Binding-site contacts:
Ligand atom C11 contacts residue TYR185 of chain 1.A at 3.0 Å (hydrophobic).
Ligand atom O4 contacts residue TYR185 of chain 1.A at 3.6 Å.
Ligand atom C16 contacts residue PHE149 of chain 1.A at 3.9 Å (hydrophobic).
Ligand atom O6 contacts residue ASP140 of chain 1.A at 3.7 Å.
Ligand atom C23 contacts residue ILE194 of chain 1.A at 3.8 Å (hydrophobic).
Ligand atom C4 contacts residue TYR185 of chain 1.A at 3.8 Å (hydrophobic).
Ligand atom O6 contacts residue PHE202 of chain 1.A at 3.8 Å.
Ligand atom O4 contacts residue VAL158 of chain 1.A at 3.4 Å.
Ligand atom C contacts residue GLY156 of chain 1.A at 3.2 Å.
Ligand atom O6 contacts residue PHE139 of chain 1.A at 3.5 Å.
Ligand atom C5 contacts residue TYR185 of chain 1.A at 3.5 Å (hydrophobic).
Ligand atom O3 contacts residue TYR185 of chain 1.A at 3.2 Å (h-bond).
Ligand atom C12 contacts residue TYR185 of chain 1.A at 3.2 Å (hydrophobic).
Ligand atom C7 contacts residue GLY184 of chain 1.A at 3.6 Å.
Ligand atom C16 contacts residue TRP162 of chain 1.A at 3.9 Å (hydrophobic).
Ligand atom O5 contacts residue PHE202 of chain 1.A at 3.5 Å.
Ligand atom C20 contacts residue ASP140 of chain 1.A at 3.7 Å.
Ligand atom S contacts residue TYR185 of chain 1.A at 3.7 Å.
Ligand atom O2 contacts residue TYR185 of chain 1.A at 3.6 Å.
Ligand atom O contacts residue VAL158 of chain 1.A at 3.9 Å.
Ligand atom C10 contacts residue MET157 of chain 1.A at 3.7 Å (hydrophobic).
Ligand atom O5 contacts residue PHE139 of chain 1.A at 3.6 Å.
Ligand atom C17 contacts residue TYR129 of chain 1.A at 3.6 Å (hydrophobic).
Ligand atom C7 contacts residue TYR185 of chain 1.A at 3.9 Å (hydrophobic).
Ligand atom C13 contacts residue TYR185 of chain 1.A at 3.6 Å (hydrophobic).
Ligand atom O5 contacts residue TYR185 of chain 1.A at 3.1 Å (h-bond).
Ligand atom C16 contacts residue TYR129 of chain 1.A at 3.6 Å (hydrophobic).
Ligand atom C15 contacts residue TRP162 of chain 1.A at 3.6 Å (hydrophobic).
Ligand atom C2 contacts residue MET157 of chain 1.A at 3.8 Å (hydrophobic).
Ligand atom C18 contacts residue TYR185 of chain 1.A at 3.4 Å (hydrophobic).
Ligand atom C15 contacts residue PHE149 of chain 1.A at 3.7 Å (hydrophobic).
Ligand atom C24 contacts residue ILE194 of chain 1.A at 3.8 Å (hydrophobic).
Ligand atom C8 contacts residue TYR185 of chain 1.A at 3.8 Å (hydrophobic).
Ligand atom C contacts residue VAL158 of chain 1.A at 3.8 Å (hydrophobic).
Ligand atom C21 contacts residue PHE139 of chain 1.A at 3.9 Å (hydrophobic).
Ligand atom C14 contacts residue TRP162 of chain 1.A at 3.3 Å (hydrophobic).
Ligand atom C21 contacts residue ASP140 of chain 1.A at 3.9 Å.
Ligand atom C24 contacts residue TYR185 of chain 1.A at 3.8 Å (hydrophobic).
Ligand atom O6 contacts residue TYR129 of chain 1.A at 3.7 Å.
Ligand atom O4 contacts residue ILE159 of chain 1.A at 3.0 Å (h-bond).

The small molecule below binds the protein below.
Small molecule (SMILES): COc1cc(CCCOC(=O)[C@@H]2CCCCN2S(=O)(=O)Cc2ccccc2)cc(OC)c1OC

Sequence of chain 1.A:
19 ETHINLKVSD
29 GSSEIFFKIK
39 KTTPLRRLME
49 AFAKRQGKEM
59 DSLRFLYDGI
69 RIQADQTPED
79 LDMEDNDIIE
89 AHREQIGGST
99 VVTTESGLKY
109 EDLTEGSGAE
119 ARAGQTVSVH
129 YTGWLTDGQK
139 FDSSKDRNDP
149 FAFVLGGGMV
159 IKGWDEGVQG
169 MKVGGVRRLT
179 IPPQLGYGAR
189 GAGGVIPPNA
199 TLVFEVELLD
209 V